Sequence of chain 2.A:
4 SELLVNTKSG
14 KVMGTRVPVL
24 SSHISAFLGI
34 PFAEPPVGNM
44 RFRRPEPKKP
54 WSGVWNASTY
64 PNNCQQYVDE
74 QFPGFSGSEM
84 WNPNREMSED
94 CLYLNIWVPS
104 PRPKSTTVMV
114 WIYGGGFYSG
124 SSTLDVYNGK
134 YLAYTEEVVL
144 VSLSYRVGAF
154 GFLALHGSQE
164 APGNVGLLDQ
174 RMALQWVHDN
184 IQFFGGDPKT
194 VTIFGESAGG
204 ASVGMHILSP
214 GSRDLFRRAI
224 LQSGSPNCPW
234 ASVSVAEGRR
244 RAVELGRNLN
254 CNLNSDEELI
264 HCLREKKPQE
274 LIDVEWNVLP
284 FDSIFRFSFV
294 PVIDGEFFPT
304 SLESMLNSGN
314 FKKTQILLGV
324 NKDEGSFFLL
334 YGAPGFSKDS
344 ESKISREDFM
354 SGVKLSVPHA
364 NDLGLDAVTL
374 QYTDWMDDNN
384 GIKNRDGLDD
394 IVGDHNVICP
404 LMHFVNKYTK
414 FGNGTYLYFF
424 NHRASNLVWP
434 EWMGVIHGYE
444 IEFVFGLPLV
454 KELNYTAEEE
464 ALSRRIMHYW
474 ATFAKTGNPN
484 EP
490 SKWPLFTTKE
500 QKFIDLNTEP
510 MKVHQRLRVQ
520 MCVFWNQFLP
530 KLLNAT

Binding-site contacts:
Ligand atom C4 contacts residue PHE330 of chain 2.A at 3.7 Å (hydrophobic).
Ligand atom C2 contacts residue PHE330 of chain 2.A at 3.6 Å (hydrophobic).
Ligand atom C11 contacts residue TRP84 of chain 2.A at 4.2 Å (hydrophobic).
Ligand atom C5 contacts residue TRP84 of chain 2.A at 3.5 Å (hydrophobic).
Ligand atom C5 contacts residue TYR334 of chain 2.A at 4.1 Å (hydrophobic).
Ligand atom C14 contacts residue GLY118 of chain 2.A at 4.3 Å.
Ligand atom C6 contacts residue PHE330 of chain 2.A at 3.4 Å (hydrophobic).
Ligand atom C1 contacts residue TRP84 of chain 2.A at 4.3 Å (hydrophobic).
Ligand atom C11 contacts residue HIS440 of chain 2.A at 3.6 Å.
Ligand atom N7 contacts residue HIS440 of chain 2.A at 3.2 Å (h-bond).
Ligand atom C3 contacts residue TRP84 of chain 2.A at 3.6 Å (hydrophobic).
Ligand atom C12 contacts residue GLU199 of chain 2.A at 3.2 Å.
Ligand atom C13 contacts residue GLU199 of chain 2.A at 4.1 Å.
Ligand atom C3 contacts residue HIS440 of chain 2.A at 4.0 Å.
Ligand atom C8 contacts residue TRP84 of chain 2.A at 3.8 Å (hydrophobic).
Ligand atom C1 contacts residue TRP432 of chain 2.A at 3.7 Å (hydrophobic).
Ligand atom C2 contacts residue ILE439 of chain 2.A at 4.0 Å (hydrophobic).
Ligand atom C9 contacts residue TRP84 of chain 2.A at 3.6 Å (hydrophobic).
Ligand atom N7 contacts residue TRP84 of chain 2.A at 3.8 Å.
Ligand atom C14 contacts residue TRP84 of chain 2.A at 3.8 Å (hydrophobic).
Ligand atom N15 contacts residue TRP84 of chain 2.A at 3.3 Å.
Ligand atom C4 contacts residue TRP84 of chain 2.A at 3.4 Å (hydrophobic).
Ligand atom C10 contacts residue PHE330 of chain 2.A at 4.2 Å (hydrophobic).
Ligand atom C2 contacts residue HIS440 of chain 2.A at 3.9 Å.
Ligand atom C10 contacts residue TRP84 of chain 2.A at 3.4 Å (hydrophobic).
Ligand atom C6 contacts residue TRP84 of chain 2.A at 4.2 Å (hydrophobic).
Ligand atom C2 contacts residue TRP84 of chain 2.A at 4.0 Å (hydrophobic).
Ligand atom C6 contacts residue TYR334 of chain 2.A at 3.7 Å (hydrophobic).
Ligand atom C13 contacts residue GLY117 of chain 2.A at 4.0 Å.
Ligand atom C3 contacts residue PHE330 of chain 2.A at 4.0 Å (hydrophobic).
Ligand atom C12 contacts residue TRP84 of chain 2.A at 3.8 Å (hydrophobic).
Ligand atom C6 contacts residue TRP432 of chain 2.A at 3.5 Å (hydrophobic).
Ligand atom C11 contacts residue GLY441 of chain 2.A at 3.6 Å.
Ligand atom C8 contacts residue HIS440 of chain 2.A at 4.0 Å.
Ligand atom C11 contacts residue GLU199 of chain 2.A at 3.7 Å.
Ligand atom C13 contacts residue GLY118 of chain 2.A at 3.6 Å.
Ligand atom C6 contacts residue GLY80 of chain 2.A at 4.1 Å.
Ligand atom C5 contacts residue PHE330 of chain 2.A at 3.4 Å (hydrophobic).
Ligand atom C2 contacts residue TYR442 of chain 2.A at 3.8 Å (hydrophobic).
Ligand atom C1 contacts residue PHE330 of chain 2.A at 3.3 Å (hydrophobic).

This small molecule binds to this protein.
Small molecule (SMILES): Nc1c2c(nc3ccccc13)CCCC2